Binding-site contacts:
Ligand atom C4 contacts residue ASN32 of chain 1.A at 4.2 Å.
Ligand atom C5 contacts residue ASN32 of chain 1.A at 3.6 Å.
Ligand atom O6 contacts residue ALA33 of chain 1.A at 2.8 Å (h-bond).
Ligand atom O5 contacts residue ALA33 of chain 1.A at 3.6 Å.
Ligand atom O6 contacts residue THR34 of chain 1.A at 3.7 Å.
Ligand atom C3 contacts residue ASN32 of chain 1.A at 3.8 Å.
Ligand atom C8 contacts residue ASN32 of chain 1.A at 4.5 Å.
Ligand atom N2 contacts residue ASN32 of chain 1.A at 2.8 Å (h-bond).
Ligand atom C6 contacts residue ALA33 of chain 1.A at 3.6 Å (hydrophobic).
Ligand atom O7 contacts residue ASN32 of chain 1.A at 3.9 Å.
Ligand atom C6 contacts residue THR34 of chain 1.A at 4.0 Å.
Ligand atom C1 contacts residue ASN32 of chain 1.A at 1.4 Å.
Ligand atom O5 contacts residue ASN32 of chain 1.A at 2.4 Å (h-bond).
Ligand atom C2 contacts residue ASN32 of chain 1.A at 2.5 Å.
Ligand atom C7 contacts residue ASN32 of chain 1.A at 3.5 Å.
Ligand atom C5 contacts residue ALA33 of chain 1.A at 4.1 Å (hydrophobic).

Sequence of chain 1.A:
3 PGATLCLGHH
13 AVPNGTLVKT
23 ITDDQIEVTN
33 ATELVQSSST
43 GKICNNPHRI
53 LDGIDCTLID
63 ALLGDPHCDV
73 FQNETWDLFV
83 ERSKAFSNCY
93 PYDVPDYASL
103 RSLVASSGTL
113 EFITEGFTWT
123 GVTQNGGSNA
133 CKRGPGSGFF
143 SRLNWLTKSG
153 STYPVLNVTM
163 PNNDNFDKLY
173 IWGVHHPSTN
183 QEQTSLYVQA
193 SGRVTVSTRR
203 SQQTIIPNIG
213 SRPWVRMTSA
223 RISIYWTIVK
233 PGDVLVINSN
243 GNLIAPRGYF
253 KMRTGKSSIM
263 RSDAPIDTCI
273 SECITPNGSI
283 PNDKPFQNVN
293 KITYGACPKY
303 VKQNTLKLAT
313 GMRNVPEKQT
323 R

A protein and the small-molecule ligand that binds it are described below.
Small molecule (SMILES): CC(=O)N[C@H]1[C@H](O[C@H]2[C@H](O)[C@@H](NC(C)=O)CO[C@@H]2CO)O[C@H](CO)[C@@H](O[C@@H]2O[C@H](CO)[C@@H](O)[C@H](O)[C@@H]2O)[C@@H]1O